Sequence of chain 1.A:
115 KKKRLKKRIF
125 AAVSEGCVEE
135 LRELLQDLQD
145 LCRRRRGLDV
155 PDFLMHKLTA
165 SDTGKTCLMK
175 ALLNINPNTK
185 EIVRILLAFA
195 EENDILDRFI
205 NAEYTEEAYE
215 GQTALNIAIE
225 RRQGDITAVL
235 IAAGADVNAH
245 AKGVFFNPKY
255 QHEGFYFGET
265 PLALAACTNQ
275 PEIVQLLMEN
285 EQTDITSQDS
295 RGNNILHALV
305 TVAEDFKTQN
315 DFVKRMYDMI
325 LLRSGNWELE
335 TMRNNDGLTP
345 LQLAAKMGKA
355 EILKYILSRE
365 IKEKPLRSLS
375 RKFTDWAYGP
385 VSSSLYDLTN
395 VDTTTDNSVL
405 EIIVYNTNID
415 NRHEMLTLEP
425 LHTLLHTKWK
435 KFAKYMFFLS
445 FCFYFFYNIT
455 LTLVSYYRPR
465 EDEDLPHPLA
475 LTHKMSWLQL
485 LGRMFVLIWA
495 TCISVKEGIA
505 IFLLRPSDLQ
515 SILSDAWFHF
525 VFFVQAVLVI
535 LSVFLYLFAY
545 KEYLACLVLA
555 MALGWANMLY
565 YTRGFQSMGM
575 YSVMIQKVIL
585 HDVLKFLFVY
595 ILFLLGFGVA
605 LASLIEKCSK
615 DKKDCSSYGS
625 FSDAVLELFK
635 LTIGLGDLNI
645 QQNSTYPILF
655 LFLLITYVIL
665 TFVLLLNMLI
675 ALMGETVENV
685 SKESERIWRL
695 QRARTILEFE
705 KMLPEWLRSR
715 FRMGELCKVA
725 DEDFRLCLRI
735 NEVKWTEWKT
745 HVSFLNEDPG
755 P

A protein and the small-molecule ligand that binds it are described below.
Small molecule (SMILES): NCCOB(c1ccccc1)c1ccccc1

Binding-site contacts:
Ligand atom C04 contacts residue ARG696 of chain 1.A at 1.1 Å.
Ligand atom C03 contacts residue ARG693 of chain 1.A at 3.9 Å.
Ligand atom C11 contacts residue THR421 of chain 1.A at 4.0 Å.
Ligand atom C02 contacts residue ARG693 of chain 1.A at 4.2 Å.
Ligand atom C09 contacts residue ARG693 of chain 1.A at 3.6 Å.
Ligand atom C05 contacts residue TRP692 of chain 1.A at 4.4 Å (hydrophobic).
Ligand atom C11 contacts residue LEU420 of chain 1.A at 2.9 Å (hydrophobic).
Ligand atom C16 contacts residue HIS430 of chain 1.A at 3.4 Å.
Ligand atom C06 contacts residue ARG693 of chain 1.A at 4.5 Å.
Ligand atom C15 contacts residue HIS430 of chain 1.A at 2.7 Å.
Ligand atom C02 contacts residue ARG696 of chain 1.A at 3.5 Å.
Ligand atom C15 contacts residue HIS426 of chain 1.A at 3.8 Å.
Ligand atom C11 contacts residue HIS426 of chain 1.A at 2.6 Å.
Ligand atom O14 contacts residue HIS430 of chain 1.A at 3.5 Å (h-bond).
Ligand atom C13 contacts residue HIS426 of chain 1.A at 2.4 Å.
Ligand atom C03 contacts residue ARG696 of chain 1.A at 2.4 Å.
Ligand atom C04 contacts residue TRP692 of chain 1.A at 4.2 Å (hydrophobic).
Ligand atom C07 contacts residue ARG696 of chain 1.A at 3.8 Å.
Ligand atom C12 contacts residue HIS426 of chain 1.A at 2.3 Å.
Ligand atom C13 contacts residue LEU420 of chain 1.A at 4.5 Å (hydrophobic).
Ligand atom N17 contacts residue HIS426 of chain 1.A at 3.8 Å.
Ligand atom C10 contacts residue HIS426 of chain 1.A at 2.5 Å.
Ligand atom C13 contacts residue LEU429 of chain 1.A at 4.1 Å (hydrophobic).
Ligand atom N17 contacts residue HIS430 of chain 1.A at 3.4 Å (h-bond).
Ligand atom C10 contacts residue LEU420 of chain 1.A at 4.3 Å (hydrophobic).
Ligand atom B01 contacts residue HIS426 of chain 1.A at 3.5 Å.
Ligand atom C10 contacts residue ARG693 of chain 1.A at 4.3 Å.
Ligand atom C16 contacts residue HIS426 of chain 1.A at 2.8 Å.
Ligand atom C12 contacts residue LEU420 of chain 1.A at 3.1 Å (hydrophobic).
Ligand atom C09 contacts residue HIS426 of chain 1.A at 2.3 Å.
Ligand atom B01 contacts residue ARG693 of chain 1.A at 4.3 Å.
Ligand atom C08 contacts residue ARG693 of chain 1.A at 4.3 Å.
Ligand atom C05 contacts residue ARG696 of chain 1.A at 1.8 Å.
Ligand atom C06 contacts residue ILE700 of chain 1.A at 4.2 Å (hydrophobic).
Ligand atom C08 contacts residue HIS426 of chain 1.A at 2.5 Å.
Ligand atom O14 contacts residue HIS426 of chain 1.A at 3.6 Å.
Ligand atom C06 contacts residue ARG696 of chain 1.A at 3.0 Å.